Sequence of chain 1.A:
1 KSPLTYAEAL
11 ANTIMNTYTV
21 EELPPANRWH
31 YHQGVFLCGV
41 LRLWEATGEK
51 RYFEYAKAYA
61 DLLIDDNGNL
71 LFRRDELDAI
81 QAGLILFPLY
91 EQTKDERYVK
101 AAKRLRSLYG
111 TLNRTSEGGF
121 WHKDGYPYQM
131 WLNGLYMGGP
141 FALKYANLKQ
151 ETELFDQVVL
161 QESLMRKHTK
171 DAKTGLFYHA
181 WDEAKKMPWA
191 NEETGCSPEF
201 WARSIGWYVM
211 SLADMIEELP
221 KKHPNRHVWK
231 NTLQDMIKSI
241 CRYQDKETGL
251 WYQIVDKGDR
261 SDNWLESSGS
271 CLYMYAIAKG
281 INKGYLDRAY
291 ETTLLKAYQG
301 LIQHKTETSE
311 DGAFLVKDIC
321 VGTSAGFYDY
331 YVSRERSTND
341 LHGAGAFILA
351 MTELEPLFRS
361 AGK

This protein binds this small molecule.
Small molecule (SMILES): C[C@@H]1O[C@@H](O)[C@H](O[C@H]2OC(C(=O)O)=C[C@H](O)[C@H]2O)[C@H](O)[C@H]1O

Binding-site contacts:
Ligand atom C3 contacts residue ASP78 of chain 1.A at 3.1 Å.
Ligand atom O6A contacts residue TRP207 of chain 1.A at 3.0 Å (h-bond).
Ligand atom C4 contacts residue HIS30 of chain 1.A at 3.7 Å.
Ligand atom C6 contacts residue TYR31 of chain 1.A at 3.2 Å (hydrophobic).
Ligand atom O5 contacts residue LYS123 of chain 1.A at 3.5 Å (salt-bridge).
Ligand atom C6 contacts residue ARG73 of chain 1.A at 3.7 Å.
Ligand atom O5 contacts residue TYR31 of chain 1.A at 3.5 Å (h-bond).
Ligand atom O2 contacts residue ASP78 of chain 1.A at 2.5 Å (salt-bridge).
Ligand atom C2 contacts residue ASP78 of chain 1.A at 3.3 Å.
Ligand atom O4 contacts residue HIS30 of chain 1.A at 2.9 Å (h-bond).
Ligand atom C3 contacts residue TYR31 of chain 1.A at 3.5 Å (hydrophobic).
Ligand atom O6B contacts residue HIS342 of chain 1.A at 3.6 Å.
Ligand atom O6A contacts residue TYR31 of chain 1.A at 3.5 Å (h-bond).
Ligand atom C6 contacts residue ARG203 of chain 1.A at 3.6 Å.
Ligand atom C5 contacts residue TYR31 of chain 1.A at 2.8 Å (hydrophobic).
Ligand atom C1 contacts residue THR323 of chain 1.A at 3.6 Å.
Ligand atom O2 contacts residue TYR31 of chain 1.A at 3.2 Å (h-bond).
Ligand atom O6B contacts residue TRP201 of chain 1.A at 3.3 Å.
Ligand atom O3 contacts residue ASP78 of chain 1.A at 2.7 Å (salt-bridge).
Ligand atom O6A contacts residue ASN133 of chain 1.A at 3.3 Å (h-bond).
Ligand atom O3 contacts residue HIS32 of chain 1.A at 2.7 Å.
Ligand atom O6B contacts residue ARG203 of chain 1.A at 2.7 Å (salt-bridge).
Ligand atom O5 contacts residue THR323 of chain 1.A at 2.8 Å (h-bond).
Ligand atom O6B contacts residue GLY322 of chain 1.A at 3.5 Å.
Ligand atom O3 contacts residue GLY322 of chain 1.A at 3.6 Å.
Ligand atom C5 contacts residue ASN133 of chain 1.A at 3.5 Å.
Ligand atom O3 contacts residue ASN133 of chain 1.A at 3.3 Å.
Ligand atom C6 contacts residue LYS123 of chain 1.A at 3.5 Å.
Ligand atom C6 contacts residue HIS342 of chain 1.A at 3.6 Å.
Ligand atom C2 contacts residue HIS122 of chain 1.A at 3.4 Å.
Ligand atom O6A contacts residue ARG203 of chain 1.A at 3.0 Å (salt-bridge).
Ligand atom O3 contacts residue HIS122 of chain 1.A at 3.4 Å.
Ligand atom O4 contacts residue HIS32 of chain 1.A at 3.5 Å.
Ligand atom O6B contacts residue THR323 of chain 1.A at 2.9 Å (h-bond).
Ligand atom O3 contacts residue TYR31 of chain 1.A at 2.6 Å (h-bond).
Ligand atom O2 contacts residue HIS122 of chain 1.A at 2.7 Å (h-bond).
Ligand atom C4 contacts residue ASN133 of chain 1.A at 3.5 Å.
Ligand atom C6 contacts residue ASN133 of chain 1.A at 3.6 Å.
Ligand atom O6A contacts residue HIS342 of chain 1.A at 3.5 Å.
Ligand atom C4 contacts residue TYR31 of chain 1.A at 2.8 Å (hydrophobic).